Sequence of chain 1.B:
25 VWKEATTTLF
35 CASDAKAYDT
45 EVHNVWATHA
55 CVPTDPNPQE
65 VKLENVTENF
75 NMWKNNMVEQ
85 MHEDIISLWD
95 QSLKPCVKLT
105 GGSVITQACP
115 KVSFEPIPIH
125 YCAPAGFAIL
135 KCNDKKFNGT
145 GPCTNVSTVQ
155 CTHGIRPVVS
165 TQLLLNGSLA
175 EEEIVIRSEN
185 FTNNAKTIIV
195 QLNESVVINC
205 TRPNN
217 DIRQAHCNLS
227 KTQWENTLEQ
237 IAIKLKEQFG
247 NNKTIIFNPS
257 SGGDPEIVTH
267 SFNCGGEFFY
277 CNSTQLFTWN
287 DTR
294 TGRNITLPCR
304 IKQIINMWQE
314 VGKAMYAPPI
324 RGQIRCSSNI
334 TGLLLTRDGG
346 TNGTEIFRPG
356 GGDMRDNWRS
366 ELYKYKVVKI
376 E

The protein below binds the small molecule below.
Small molecule (SMILES): CC(=O)N[C@@H]1[C@@H](O)[C@H](O)[C@@H](CO)O[C@H]1O

Binding-site contacts:
Ligand atom C6 contacts residue EDO1 of chain 1.FA at 3.4 Å.
Ligand atom C5 contacts residue THR144 of chain 1.B at 4.2 Å.
Ligand atom C1 contacts residue THR144 of chain 1.B at 3.5 Å.
Ligand atom O6 contacts residue EDO1 of chain 1.FA at 3.7 Å.
Ligand atom N2 contacts residue THR144 of chain 1.B at 3.1 Å (h-bond).
Ligand atom C5 contacts residue EDO1 of chain 1.FA at 4.3 Å.
Ligand atom O6 contacts residue PRO146 of chain 1.B at 4.2 Å.
Ligand atom C6 contacts residue ASN142 of chain 1.B at 4.2 Å.
Ligand atom C8 contacts residue THR144 of chain 1.B at 4.2 Å.
Ligand atom O5 contacts residue ASN142 of chain 1.B at 1.9 Å (h-bond).
Ligand atom C7 contacts residue THR144 of chain 1.B at 4.1 Å.
Ligand atom C8 contacts residue GLU183 of chain 1.B at 4.0 Å.
Ligand atom O7 contacts residue PHE185 of chain 1.B at 4.5 Å.
Ligand atom C3 contacts residue ASN142 of chain 1.B at 3.7 Å.
Ligand atom C3 contacts residue THR144 of chain 1.B at 4.1 Å.
Ligand atom N2 contacts residue ASN142 of chain 1.B at 3.2 Å (h-bond).
Ligand atom O5 contacts residue EDO1 of chain 1.FA at 4.1 Å.
Ligand atom C1 contacts residue ASN142 of chain 1.B at 1.4 Å.
Ligand atom C2 contacts residue THR144 of chain 1.B at 3.7 Å.
Ligand atom C7 contacts residue SER182 of chain 1.B at 4.4 Å.
Ligand atom O5 contacts residue THR144 of chain 1.B at 3.9 Å.
Ligand atom C5 contacts residue ASN142 of chain 1.B at 3.3 Å.
Ligand atom C4 contacts residue ASN142 of chain 1.B at 3.9 Å.
Ligand atom C8 contacts residue SER182 of chain 1.B at 3.0 Å.
Ligand atom C7 contacts residue ASN142 of chain 1.B at 4.2 Å.
Ligand atom C2 contacts residue ASN142 of chain 1.B at 2.4 Å.